Binding-site contacts:
Ligand atom C2 contacts residue HIS12 of chain 1.A at 4.3 Å.
Ligand atom O4 contacts residue PHE120 of chain 1.A at 3.7 Å.
Ligand atom O4 contacts residue ALA122 of chain 1.A at 4.2 Å.
Ligand atom C1' contacts residue PHE120 of chain 1.A at 4.3 Å (hydrophobic).
Ligand atom C4 contacts residue PHE120 of chain 1.A at 3.8 Å (hydrophobic).
Ligand atom C2' contacts residue FLC1 of chain 1.C at 3.6 Å.
Ligand atom C3' contacts residue FLC1 of chain 1.C at 3.4 Å.
Ligand atom C5M contacts residue LYS66 of chain 1.A at 3.4 Å.
Ligand atom C5M contacts residue ASP121 of chain 1.A at 3.6 Å.
Ligand atom C2 contacts residue PHE120 of chain 1.A at 3.7 Å (hydrophobic).
Ligand atom C2' contacts residue PHE120 of chain 1.A at 3.3 Å (hydrophobic).
Ligand atom C2 contacts residue VAL43 of chain 1.A at 4.2 Å (hydrophobic).
Ligand atom C25 contacts residue VAL43 of chain 1.A at 3.5 Å (hydrophobic).
Ligand atom O2 contacts residue HIS12 of chain 1.A at 3.2 Å.
Ligand atom C4 contacts residue THR45 of chain 1.A at 3.6 Å.
Ligand atom O3' contacts residue FLC1 of chain 1.C at 3.1 Å.
Ligand atom C4' contacts residue VAL43 of chain 1.A at 4.5 Å (hydrophobic).
Ligand atom C1' contacts residue VAL43 of chain 1.A at 3.7 Å (hydrophobic).
Ligand atom C2 contacts residue THR45 of chain 1.A at 3.7 Å.
Ligand atom C6 contacts residue PHE120 of chain 1.A at 4.3 Å (hydrophobic).
Ligand atom N1 contacts residue PHE120 of chain 1.A at 4.1 Å.
Ligand atom N1 contacts residue VAL43 of chain 1.A at 3.9 Å.
Ligand atom O4 contacts residue ASP83 of chain 1.A at 4.2 Å.
Ligand atom O4 contacts residue SER123 of chain 1.A at 4.3 Å.
Ligand atom O2 contacts residue THR45 of chain 1.A at 3.0 Å (h-bond).
Ligand atom C2 contacts residue ASN44 of chain 1.A at 4.0 Å.
Ligand atom O3' contacts residue LYS41 of chain 1.A at 3.3 Å (salt-bridge).
Ligand atom C6 contacts residue ASP121 of chain 1.A at 4.3 Å.
Ligand atom N3 contacts residue PHE120 of chain 1.A at 3.3 Å.
Ligand atom O4 contacts residue THR45 of chain 1.A at 3.5 Å (h-bond).
Ligand atom C5 contacts residue ASP121 of chain 1.A at 3.9 Å.
Ligand atom C6 contacts residue VAL43 of chain 1.A at 3.8 Å (hydrophobic).
Ligand atom O2 contacts residue ASN44 of chain 1.A at 3.3 Å.
Ligand atom N3 contacts residue THR45 of chain 1.A at 2.8 Å (h-bond).
Ligand atom O4' contacts residue VAL43 of chain 1.A at 3.3 Å.
Ligand atom O2 contacts residue VAL43 of chain 1.A at 4.0 Å.
Ligand atom C5 contacts residue VAL43 of chain 1.A at 4.4 Å (hydrophobic).
Ligand atom C24 contacts residue VAL43 of chain 1.A at 4.0 Å (hydrophobic).
Ligand atom O2 contacts residue PHE120 of chain 1.A at 3.9 Å.
Ligand atom N3 contacts residue ASN44 of chain 1.A at 4.4 Å.

The protein below binds the small molecule below.
Small molecule (SMILES): Cc1cn([C@H]2C[C@H](O)[C@@H](CN3CCCCC3)O2)c(=O)[nH]c1=O

Sequence of chain 1.A:
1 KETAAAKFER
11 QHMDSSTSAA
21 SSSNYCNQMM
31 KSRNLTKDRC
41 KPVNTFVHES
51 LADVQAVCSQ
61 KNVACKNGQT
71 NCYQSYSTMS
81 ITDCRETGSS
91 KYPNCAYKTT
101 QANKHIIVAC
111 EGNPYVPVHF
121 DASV